Binding-site contacts:
Ligand atom O3 contacts residue SER16 of chain 1.C at 3.6 Å.
Ligand atom C6 contacts residue PHE19 of chain 1.C at 3.5 Å (hydrophobic).
Ligand atom C3 contacts residue ASP17 of chain 1.C at 3.3 Å.
Ligand atom O6 contacts residue SER16 of chain 1.C at 3.5 Å (h-bond).
Ligand atom O6 contacts residue ASP15 of chain 1.C at 4.4 Å.
Ligand atom O2 contacts residue ASP15 of chain 1.C at 2.9 Å (salt-bridge).
Ligand atom C3 contacts residue ASN148 of chain 1.C at 4.5 Å.
Ligand atom C3 contacts residue ASP15 of chain 1.C at 4.0 Å.
Ligand atom C1 contacts residue ARG129 of chain 1.C at 3.2 Å.
Ligand atom C2 contacts residue ASP15 of chain 1.C at 4.1 Å.
Ligand atom C4 contacts residue ASP17 of chain 1.C at 3.7 Å.
Ligand atom C6 contacts residue SER16 of chain 1.C at 4.4 Å.
Ligand atom O4 contacts residue ASP17 of chain 1.C at 3.1 Å.
Ligand atom O6 contacts residue ASP9 of chain 1.C at 4.5 Å.
Ligand atom C4 contacts residue SER16 of chain 1.C at 3.4 Å.
Ligand atom O5 contacts residue ARG129 of chain 1.C at 3.6 Å (salt-bridge).
Ligand atom O3 contacts residue ASN148 of chain 1.C at 4.2 Å.
Ligand atom C3 contacts residue SER16 of chain 1.C at 4.1 Å.
Ligand atom O4 contacts residue ALA18 of chain 1.C at 4.1 Å.
Ligand atom O4 contacts residue PHE19 of chain 1.C at 3.9 Å.
Ligand atom C1 contacts residue ASN148 of chain 1.C at 3.1 Å.
Ligand atom O2 contacts residue ARG129 of chain 1.C at 3.4 Å (salt-bridge).
Ligand atom O2 contacts residue ASN148 of chain 1.C at 3.2 Å (h-bond).
Ligand atom O1 contacts residue ARG129 of chain 1.C at 3.4 Å (salt-bridge).
Ligand atom O3 contacts residue ASP17 of chain 1.C at 2.9 Å (salt-bridge).
Ligand atom C2 contacts residue ASN148 of chain 1.C at 3.7 Å.
Ligand atom C5 contacts residue PHE19 of chain 1.C at 4.4 Å (hydrophobic).
Ligand atom O4 contacts residue SER16 of chain 1.C at 2.3 Å (h-bond).
Ligand atom O3 contacts residue ASP15 of chain 1.C at 2.6 Å (salt-bridge).
Ligand atom O6 contacts residue PHE19 of chain 1.C at 4.0 Å.
Ligand atom O1 contacts residue ASN148 of chain 1.C at 4.1 Å.
Ligand atom C2 contacts residue ARG129 of chain 1.C at 3.5 Å.

The small molecule below binds the protein below.
Small molecule (SMILES): O=C1[C@@H](CO)O[C@](O)(CO)[C@H]1O

Sequence of chain 1.C:
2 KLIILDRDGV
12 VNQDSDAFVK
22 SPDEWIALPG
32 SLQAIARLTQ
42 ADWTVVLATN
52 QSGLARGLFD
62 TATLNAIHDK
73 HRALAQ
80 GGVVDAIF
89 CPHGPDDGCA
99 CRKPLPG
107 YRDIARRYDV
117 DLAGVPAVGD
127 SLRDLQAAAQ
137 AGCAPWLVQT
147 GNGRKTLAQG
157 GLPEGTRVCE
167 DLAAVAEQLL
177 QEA